A protein and the small-molecule ligand that binds it are described below.
Small molecule (SMILES): CC(=O)N[C@@H]1[C@@H](O)[C@H](O)[C@@H](CO)O[C@H]1O

Sequence of chain 1.A:
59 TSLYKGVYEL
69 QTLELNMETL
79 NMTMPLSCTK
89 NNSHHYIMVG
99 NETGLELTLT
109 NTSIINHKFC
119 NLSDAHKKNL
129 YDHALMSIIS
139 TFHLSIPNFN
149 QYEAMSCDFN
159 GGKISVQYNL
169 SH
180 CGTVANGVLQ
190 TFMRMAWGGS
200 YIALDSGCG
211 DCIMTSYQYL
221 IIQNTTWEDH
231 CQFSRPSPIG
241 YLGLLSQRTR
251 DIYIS

Binding-site contacts:
Ligand atom O6 contacts residue MET80 of chain 1.A at 4.4 Å.
Ligand atom N2 contacts residue ASN99 of chain 1.A at 3.0 Å (h-bond).
Ligand atom C1 contacts residue GLU100 of chain 1.A at 4.2 Å.
Ligand atom C4 contacts residue ASN99 of chain 1.A at 4.3 Å.
Ligand atom C3 contacts residue GLU100 of chain 1.A at 4.4 Å.
Ligand atom C5 contacts residue ASN99 of chain 1.A at 3.6 Å.
Ligand atom C2 contacts residue ASN99 of chain 1.A at 2.6 Å.
Ligand atom O5 contacts residue ASN99 of chain 1.A at 2.4 Å (h-bond).
Ligand atom C7 contacts residue ASN99 of chain 1.A at 3.4 Å.
Ligand atom C3 contacts residue ASN99 of chain 1.A at 3.9 Å.
Ligand atom C1 contacts residue ASN99 of chain 1.A at 1.4 Å.
Ligand atom O7 contacts residue ASN99 of chain 1.A at 3.5 Å (h-bond).